Sequence of chain 1.A:
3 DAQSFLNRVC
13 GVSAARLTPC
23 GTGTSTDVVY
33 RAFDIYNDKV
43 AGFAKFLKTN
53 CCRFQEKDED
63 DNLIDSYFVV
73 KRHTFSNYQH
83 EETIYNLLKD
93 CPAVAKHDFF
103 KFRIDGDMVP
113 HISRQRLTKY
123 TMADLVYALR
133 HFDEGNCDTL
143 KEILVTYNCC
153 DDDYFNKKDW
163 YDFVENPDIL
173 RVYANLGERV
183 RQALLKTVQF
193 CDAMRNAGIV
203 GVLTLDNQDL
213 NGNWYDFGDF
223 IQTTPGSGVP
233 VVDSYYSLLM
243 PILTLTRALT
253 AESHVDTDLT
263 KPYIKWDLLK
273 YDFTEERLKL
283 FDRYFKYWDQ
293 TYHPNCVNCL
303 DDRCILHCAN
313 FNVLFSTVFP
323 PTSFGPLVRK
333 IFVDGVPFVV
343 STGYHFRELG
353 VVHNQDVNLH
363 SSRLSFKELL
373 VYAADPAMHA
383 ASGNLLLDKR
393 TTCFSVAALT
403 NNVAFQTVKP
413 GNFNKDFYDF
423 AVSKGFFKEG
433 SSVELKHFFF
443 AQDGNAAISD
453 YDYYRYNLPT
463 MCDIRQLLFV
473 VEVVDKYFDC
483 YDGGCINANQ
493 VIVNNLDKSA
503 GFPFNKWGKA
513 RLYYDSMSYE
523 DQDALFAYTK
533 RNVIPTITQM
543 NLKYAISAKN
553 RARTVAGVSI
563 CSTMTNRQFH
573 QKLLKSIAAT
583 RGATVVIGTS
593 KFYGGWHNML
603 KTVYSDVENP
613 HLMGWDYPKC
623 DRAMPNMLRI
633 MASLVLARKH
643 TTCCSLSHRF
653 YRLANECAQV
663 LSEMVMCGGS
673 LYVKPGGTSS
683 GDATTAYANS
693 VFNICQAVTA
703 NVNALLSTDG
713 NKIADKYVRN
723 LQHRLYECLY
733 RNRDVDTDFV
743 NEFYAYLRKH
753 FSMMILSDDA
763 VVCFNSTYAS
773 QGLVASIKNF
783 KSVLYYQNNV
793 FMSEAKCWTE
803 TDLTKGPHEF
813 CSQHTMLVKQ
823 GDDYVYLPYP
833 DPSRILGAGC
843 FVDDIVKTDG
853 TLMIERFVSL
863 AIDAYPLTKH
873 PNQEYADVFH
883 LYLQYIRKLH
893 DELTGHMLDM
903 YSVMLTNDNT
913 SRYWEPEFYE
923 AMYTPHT

Binding-site contacts:
Ligand atom C11 contacts residue ARG197 of chain 1.A at 4.3 Å.
Ligand atom C10 contacts residue GLY230 of chain 1.A at 4.2 Å.
Ligand atom C8 contacts residue VAL231 of chain 1.A at 4.5 Å (hydrophobic).
Ligand atom C16 contacts residue LYS288 of chain 1.A at 3.7 Å.
Ligand atom C18 contacts residue TYR289 of chain 1.A at 4.0 Å (hydrophobic).
Ligand atom C5 contacts residue ARG197 of chain 1.A at 4.2 Å.
Ligand atom C3 contacts residue ARG197 of chain 1.A at 3.7 Å.
Ligand atom C15 contacts residue LYS288 of chain 1.A at 4.3 Å.
Ligand atom C10 contacts residue VAL231 of chain 1.A at 4.2 Å (hydrophobic).
Ligand atom C17 contacts residue TYR289 of chain 1.A at 4.0 Å (hydrophobic).
Ligand atom O3 contacts residue TRP290 of chain 1.A at 4.4 Å.
Ligand atom C10 contacts residue TYR289 of chain 1.A at 4.4 Å (hydrophobic).
Ligand atom O3 contacts residue ASP291 of chain 1.A at 4.2 Å.
Ligand atom O3 contacts residue LYS288 of chain 1.A at 3.5 Å (salt-bridge).
Ligand atom C4 contacts residue ARG197 of chain 1.A at 3.8 Å.
Ligand atom C11 contacts residue TYR289 of chain 1.A at 3.5 Å (hydrophobic).
Ligand atom C20 contacts residue VAL231 of chain 1.A at 4.2 Å (hydrophobic).
Ligand atom C17 contacts residue LYS288 of chain 1.A at 3.5 Å.
Ligand atom C10 contacts residue ARG197 of chain 1.A at 3.4 Å.
Ligand atom C7 contacts residue TYR289 of chain 1.A at 4.2 Å (hydrophobic).
Ligand atom O3 contacts residue TYR289 of chain 1.A at 4.1 Å.
Ligand atom C7 contacts residue ASP291 of chain 1.A at 3.8 Å.
Ligand atom C8 contacts residue ASP291 of chain 1.A at 3.9 Å.
Ligand atom C22 contacts residue VAL231 of chain 1.A at 3.6 Å (hydrophobic).

A protein and the small-molecule ligand that binds it are described below.
Small molecule (SMILES): C[C@H](CCC(=O)NCCC[N+](C)(C)CC(O)CS(=O)(=O)O)[C@H]1CC[C@H]2[C@@H]3[C@H](O)C[C@@H]4C[C@H](O)CC[C@]4(C)[C@H]3C[C@H](O)[C@]12C